Sequence of chain 1.B:
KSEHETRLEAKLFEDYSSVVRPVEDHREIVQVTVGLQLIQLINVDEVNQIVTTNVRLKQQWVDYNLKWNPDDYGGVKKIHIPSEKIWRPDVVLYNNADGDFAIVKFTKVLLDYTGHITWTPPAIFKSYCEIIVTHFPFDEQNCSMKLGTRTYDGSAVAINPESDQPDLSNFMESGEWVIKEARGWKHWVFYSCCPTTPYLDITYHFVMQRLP

Binding-site contacts:
Ligand atom C8 contacts residue LYS146 of chain 1.B at 3.8 Å.
Ligand atom C8 contacts residue THR203 of chain 1.B at 3.7 Å.
Ligand atom C3 contacts residue THR6 of chain 1.A at 3.5 Å.
Ligand atom C1 contacts residue ASN142 of chain 1.B at 1.4 Å.
Ligand atom C3 contacts residue ASN142 of chain 1.B at 3.8 Å.
Ligand atom C1 contacts residue HIS205 of chain 1.B at 3.8 Å.
Ligand atom C2 contacts residue TRP188 of chain 1.B at 3.8 Å (hydrophobic).
Ligand atom C8 contacts residue HIS187 of chain 1.B at 3.5 Å.
Ligand atom O5 contacts residue TRP185 of chain 1.B at 3.6 Å.
Ligand atom O3 contacts residue ALA7 of chain 1.A at 3.5 Å (h-bond).
Ligand atom C7 contacts residue ASN142 of chain 1.B at 3.3 Å.
Ligand atom C4 contacts residue ALA7 of chain 1.A at 3.3 Å (hydrophobic).
Ligand atom O2 contacts residue HIS187 of chain 1.B at 3.7 Å.
Ligand atom O3 contacts residue LEU42 of chain 1.A at 3.4 Å (h-bond).
Ligand atom O4 contacts residue THR6 of chain 1.A at 3.2 Å (h-bond).
Ligand atom C5 contacts residue HIS205 of chain 1.B at 3.8 Å.
Ligand atom O2 contacts residue TRP188 of chain 1.B at 3.5 Å (h-bond).
Ligand atom O6 contacts residue HIS187 of chain 1.B at 3.1 Å.
Ligand atom C5 contacts residue TRP185 of chain 1.B at 3.6 Å (hydrophobic).
Ligand atom N2 contacts residue HIS187 of chain 1.B at 3.6 Å (h-bond).
Ligand atom N2 contacts residue ASN142 of chain 1.B at 3.0 Å (h-bond).
Ligand atom C6 contacts residue TRP185 of chain 1.B at 3.8 Å (hydrophobic).
Ligand atom C3 contacts residue HIS205 of chain 1.B at 3.8 Å.
Ligand atom C1 contacts residue LYS186 of chain 1.B at 3.5 Å.
Ligand atom O3 contacts residue GLU41 of chain 1.A at 3.8 Å.
Ligand atom C5 contacts residue ASN142 of chain 1.B at 3.6 Å.
Ligand atom O7 contacts residue ASN142 of chain 1.B at 3.2 Å (h-bond).
Ligand atom O7 contacts residue HIS187 of chain 1.B at 3.3 Å.
Ligand atom O5 contacts residue ASN142 of chain 1.B at 2.4 Å (h-bond).
Ligand atom O3 contacts residue TRP188 of chain 1.B at 3.3 Å.
Ligand atom O4 contacts residue ALA7 of chain 1.A at 3.0 Å (h-bond).
Ligand atom O4 contacts residue SER9 of chain 1.A at 3.6 Å (h-bond).
Ligand atom C3 contacts residue ALA7 of chain 1.A at 3.6 Å (hydrophobic).
Ligand atom O3 contacts residue THR6 of chain 1.A at 2.7 Å (h-bond).
Ligand atom O3 contacts residue HIS187 of chain 1.B at 2.9 Å (h-bond).
Ligand atom C2 contacts residue ASN142 of chain 1.B at 2.5 Å.
Ligand atom C2 contacts residue TRP185 of chain 1.B at 3.8 Å (hydrophobic).
Ligand atom O7 contacts residue THR203 of chain 1.B at 3.3 Å.
Ligand atom C7 contacts residue HIS187 of chain 1.B at 3.3 Å.
Ligand atom O4 contacts residue THR8 of chain 1.A at 3.7 Å.

The protein below binds the small molecule below.
Small molecule (SMILES): CC(=O)N[C@H]1[C@H](O[C@H]2[C@H](O)[C@@H](NC(C)=O)CO[C@@H]2CO)O[C@H](CO)[C@@H](O[C@@H]2O[C@H](CO[C@H]3O[C@H](CO[C@H]4O[C@H](CO)[C@@H](O)[C@H](O)[C@@H]4O)[C@@H](O)[C@H](O[C@H]4O[C@H](CO)[C@@H](O)[C@H](O)[C@@H]4O)[C@@H]3O)[C@@H](O)[C@H](O[C@H]3O[C@H](CO)[C@@H](O)[C@H](O)[C@@H]3O[C@H]3O[C@H](CO)[C@@H](O)[C@H](O)[C@@H]3O[C@H]3O[C@H](CO)[C@@H](O)[C@H](O)[C@@H]3O)[C@@H]2O)[C@@H]1O

Sequence of chain 1.A:
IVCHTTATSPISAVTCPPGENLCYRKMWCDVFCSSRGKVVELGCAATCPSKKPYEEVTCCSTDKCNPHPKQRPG